Sequence of chain 1.B:
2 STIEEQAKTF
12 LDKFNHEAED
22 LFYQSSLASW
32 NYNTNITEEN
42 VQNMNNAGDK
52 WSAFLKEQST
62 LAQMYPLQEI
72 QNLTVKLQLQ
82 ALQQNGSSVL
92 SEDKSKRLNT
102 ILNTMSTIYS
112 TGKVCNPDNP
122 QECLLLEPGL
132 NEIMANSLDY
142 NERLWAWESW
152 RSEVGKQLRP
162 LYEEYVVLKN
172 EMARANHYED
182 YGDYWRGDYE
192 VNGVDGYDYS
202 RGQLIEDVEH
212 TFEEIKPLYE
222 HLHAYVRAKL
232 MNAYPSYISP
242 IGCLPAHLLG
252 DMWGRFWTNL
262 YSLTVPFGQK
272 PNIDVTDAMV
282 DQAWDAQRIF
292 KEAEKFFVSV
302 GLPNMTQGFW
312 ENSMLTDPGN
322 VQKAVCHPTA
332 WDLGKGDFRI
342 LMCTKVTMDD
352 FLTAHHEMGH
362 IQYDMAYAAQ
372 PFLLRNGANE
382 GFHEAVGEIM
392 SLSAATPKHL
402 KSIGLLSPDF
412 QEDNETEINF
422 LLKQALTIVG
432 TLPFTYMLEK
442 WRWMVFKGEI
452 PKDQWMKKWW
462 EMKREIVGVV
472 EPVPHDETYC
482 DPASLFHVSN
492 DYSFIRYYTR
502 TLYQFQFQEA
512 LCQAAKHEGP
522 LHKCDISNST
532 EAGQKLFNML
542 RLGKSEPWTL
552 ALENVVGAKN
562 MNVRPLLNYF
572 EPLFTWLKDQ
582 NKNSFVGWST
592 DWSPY

Binding-site contacts:
Ligand atom C7 contacts residue ASN305 of chain 1.B at 3.9 Å.
Ligand atom N2 contacts residue ASN305 of chain 1.B at 2.8 Å (h-bond).
Ligand atom C2 contacts residue ASN305 of chain 1.B at 2.5 Å.
Ligand atom C1 contacts residue ASN305 of chain 1.B at 1.4 Å.
Ligand atom O6 contacts residue ASN305 of chain 1.B at 3.9 Å.
Ligand atom C4 contacts residue ASN305 of chain 1.B at 4.3 Å.
Ligand atom O5 contacts residue ASN305 of chain 1.B at 2.5 Å (h-bond).
Ligand atom C5 contacts residue ASN305 of chain 1.B at 3.7 Å.
Ligand atom O7 contacts residue ASN305 of chain 1.B at 4.5 Å.
Ligand atom C3 contacts residue ASN305 of chain 1.B at 3.8 Å.

A small-molecule ligand and the protein it binds are described below.
Small molecule (SMILES): CC(=O)N[C@@H]1[C@@H](O)[C@H](O)[C@@H](CO)O[C@H]1O